This small molecule binds to this protein.
Small molecule (SMILES): Clc1ccc2oc3ccccc3c2c1

Binding-site contacts:
Ligand atom CAM contacts residue HIS233 of chain 1.A at 4.0 Å.
Ligand atom OAI contacts residue LEU333 of chain 1.A at 3.6 Å.
Ligand atom CAG contacts residue PHE384 of chain 1.A at 3.8 Å (hydrophobic).
Ligand atom CAH contacts residue MET231 of chain 1.A at 3.7 Å (hydrophobic).
Ligand atom CL1 contacts residue TYR277 of chain 1.A at 4.0 Å.
Ligand atom CAM contacts residue HIS323 of chain 1.A at 4.2 Å.
Ligand atom CAF contacts residue ASP230 of chain 1.A at 3.7 Å.
Ligand atom CAC contacts residue GLN226 of chain 1.A at 3.5 Å.
Ligand atom CAE contacts residue HIS233 of chain 1.A at 3.6 Å.
Ligand atom CAH contacts residue ALA234 of chain 1.A at 4.1 Å (hydrophobic).
Ligand atom CAL contacts residue PHE378 of chain 1.A at 4.4 Å (hydrophobic).
Ligand atom CAE contacts residue LEU333 of chain 1.A at 3.9 Å (hydrophobic).
Ligand atom CAM contacts residue ALA234 of chain 1.A at 4.3 Å (hydrophobic).
Ligand atom CAM contacts residue LEU333 of chain 1.A at 3.9 Å (hydrophobic).
Ligand atom CAN contacts residue ALA234 of chain 1.A at 4.2 Å (hydrophobic).
Ligand atom CAB contacts residue PHE227 of chain 1.A at 4.0 Å (hydrophobic).
Ligand atom CAG contacts residue PHE378 of chain 1.A at 3.8 Å (hydrophobic).
Ligand atom CAD contacts residue PHE384 of chain 1.A at 4.0 Å (hydrophobic).
Ligand atom CAD contacts residue MET336 of chain 1.A at 3.8 Å (hydrophobic).
Ligand atom CAB contacts residue HIS233 of chain 1.A at 3.4 Å.
Ligand atom CAG contacts residue MET336 of chain 1.A at 4.1 Å (hydrophobic).
Ligand atom CAL contacts residue LEU333 of chain 1.A at 4.0 Å (hydrophobic).
Ligand atom CL1 contacts residue SER283 of chain 1.A at 3.0 Å.
Ligand atom CAK contacts residue HIS233 of chain 1.A at 3.9 Å.
Ligand atom CAD contacts residue VAL287 of chain 1.A at 3.7 Å (hydrophobic).
Ligand atom CAK contacts residue LEU333 of chain 1.A at 3.5 Å (hydrophobic).
Ligand atom OAI contacts residue PHE378 of chain 1.A at 4.3 Å.
Ligand atom CAN contacts residue LEU333 of chain 1.A at 4.1 Å (hydrophobic).
Ligand atom CAC contacts residue HIS233 of chain 1.A at 3.5 Å.
Ligand atom CAF contacts residue MET231 of chain 1.A at 3.9 Å (hydrophobic).
Ligand atom CAF contacts residue HIS233 of chain 1.A at 3.8 Å.
Ligand atom CAB contacts residue GLN226 of chain 1.A at 3.4 Å.
Ligand atom CAC contacts residue HIS323 of chain 1.A at 3.4 Å.
Ligand atom CAF contacts residue HIS323 of chain 1.A at 3.5 Å.
Ligand atom CAB contacts residue HIS323 of chain 1.A at 3.9 Å.
Ligand atom CAB contacts residue ASP230 of chain 1.A at 3.8 Å.
Ligand atom CAC contacts residue ASP230 of chain 1.A at 3.0 Å.
Ligand atom CAC contacts residue MET231 of chain 1.A at 4.2 Å (hydrophobic).
Ligand atom CAE contacts residue GLN226 of chain 1.A at 3.9 Å.
Ligand atom CAE contacts residue PHE227 of chain 1.A at 3.9 Å (hydrophobic).

Sequence of chain 1.A:
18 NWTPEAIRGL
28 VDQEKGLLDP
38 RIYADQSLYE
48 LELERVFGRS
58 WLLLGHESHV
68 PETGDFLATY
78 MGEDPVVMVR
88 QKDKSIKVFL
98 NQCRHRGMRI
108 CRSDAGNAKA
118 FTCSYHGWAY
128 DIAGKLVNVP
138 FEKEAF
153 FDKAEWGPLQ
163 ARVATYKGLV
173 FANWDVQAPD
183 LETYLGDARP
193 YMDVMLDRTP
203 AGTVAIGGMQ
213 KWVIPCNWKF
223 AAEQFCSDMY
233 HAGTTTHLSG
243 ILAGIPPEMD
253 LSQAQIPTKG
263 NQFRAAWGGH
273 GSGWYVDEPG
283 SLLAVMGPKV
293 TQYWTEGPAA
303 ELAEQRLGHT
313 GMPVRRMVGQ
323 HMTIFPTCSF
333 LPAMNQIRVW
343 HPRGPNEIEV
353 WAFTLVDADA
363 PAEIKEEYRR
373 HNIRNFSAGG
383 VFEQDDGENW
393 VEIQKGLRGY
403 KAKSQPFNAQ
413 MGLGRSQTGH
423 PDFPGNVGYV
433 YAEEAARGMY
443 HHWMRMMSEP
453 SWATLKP